This protein binds this small molecule.
Small molecule (SMILES): CC(C)c1nc(CN(C)C(=O)N[C@H](C(=O)N[C@@H](Cc2ccccc2)C[C@H](O)[C@H](Cc2ccccc2)NC(=O)OCc2cncs2)C(C)C)cs1

Binding-site contacts:
Ligand atom C34 contacts residue PHE221 of chain 1.A at 3.5 Å (hydrophobic).
Ligand atom N5 contacts residue HEM1 of chain 1.B at 2.0 Å.
Ligand atom C33 contacts residue PHE284 of chain 1.A at 3.2 Å (hydrophobic).
Ligand atom O41 contacts residue SER99 of chain 1.A at 2.7 Å (h-bond).
Ligand atom C31 contacts residue ARG192 of chain 1.A at 3.2 Å.
Ligand atom C4 contacts residue HEM1 of chain 1.B at 2.8 Å.
Ligand atom C49 contacts residue ALA350 of chain 1.A at 3.5 Å (hydrophobic).
Ligand atom C26 contacts residue ARG192 of chain 1.A at 3.6 Å.
Ligand atom O7 contacts residue ARG192 of chain 1.A at 3.2 Å (salt-bridge).
Ligand atom C35 contacts residue ILE281 of chain 1.A at 3.4 Å (hydrophobic).
Ligand atom C31 contacts residue PHE193 of chain 1.A at 3.5 Å (hydrophobic).
Ligand atom C13 contacts residue SER99 of chain 1.A at 3.6 Å.
Ligand atom S3 contacts residue ARG192 of chain 1.A at 3.0 Å (salt-bridge).
Ligand atom C12 contacts residue ARG192 of chain 1.A at 3.4 Å.
Ligand atom O24 contacts residue ARG192 of chain 1.A at 3.5 Å (salt-bridge).
Ligand atom C52 contacts residue ARG192 of chain 1.A at 2.9 Å.
Ligand atom C35 contacts residue PHE221 of chain 1.A at 3.6 Å (hydrophobic).
Ligand atom C90 contacts residue ILE203 of chain 1.A at 3.4 Å (hydrophobic).
Ligand atom C45 contacts residue ARG192 of chain 1.A at 3.5 Å.
Ligand atom O41 contacts residue ILE100 of chain 1.A at 3.1 Å.
Ligand atom C50 contacts residue ALA350 of chain 1.A at 3.4 Å (hydrophobic).
Ligand atom C77 contacts residue PHE88 of chain 1.A at 3.4 Å (hydrophobic).
Ligand atom C82 contacts residue PHE88 of chain 1.A at 3.6 Å (hydrophobic).
Ligand atom N11 contacts residue SER99 of chain 1.A at 2.9 Å (h-bond).
Ligand atom C90 contacts residue THR204 of chain 1.A at 3.3 Å.
Ligand atom C95 contacts residue PHE195 of chain 1.A at 3.2 Å (hydrophobic).
Ligand atom C1 contacts residue ALA285 of chain 1.A at 3.6 Å (hydrophobic).
Ligand atom C32 contacts residue PHE284 of chain 1.A at 3.5 Å (hydrophobic).
Ligand atom N83 contacts residue PHE88 of chain 1.A at 3.1 Å.
Ligand atom C10 contacts residue ARG192 of chain 1.A at 3.3 Å.
Ligand atom O24 contacts residue SER99 of chain 1.A at 3.5 Å.
Ligand atom C51 contacts residue ILE349 of chain 1.A at 3.3 Å (hydrophobic).
Ligand atom S81 contacts residue PHE195 of chain 1.A at 3.5 Å.
Ligand atom C6 contacts residue PHE284 of chain 1.A at 3.4 Å (hydrophobic).
Ligand atom C51 contacts residue ARG192 of chain 1.A at 3.2 Å.
Ligand atom C86 contacts residue PRO87 of chain 1.A at 3.2 Å (hydrophobic).
Ligand atom O61 contacts residue ARG192 of chain 1.A at 2.4 Å (salt-bridge).
Ligand atom C50 contacts residue ILE349 of chain 1.A at 3.4 Å (hydrophobic).
Ligand atom C75 contacts residue PHE88 of chain 1.A at 3.2 Å (hydrophobic).
Ligand atom C1 contacts residue HEM1 of chain 1.B at 2.8 Å.

Sequence of chain 1.A:
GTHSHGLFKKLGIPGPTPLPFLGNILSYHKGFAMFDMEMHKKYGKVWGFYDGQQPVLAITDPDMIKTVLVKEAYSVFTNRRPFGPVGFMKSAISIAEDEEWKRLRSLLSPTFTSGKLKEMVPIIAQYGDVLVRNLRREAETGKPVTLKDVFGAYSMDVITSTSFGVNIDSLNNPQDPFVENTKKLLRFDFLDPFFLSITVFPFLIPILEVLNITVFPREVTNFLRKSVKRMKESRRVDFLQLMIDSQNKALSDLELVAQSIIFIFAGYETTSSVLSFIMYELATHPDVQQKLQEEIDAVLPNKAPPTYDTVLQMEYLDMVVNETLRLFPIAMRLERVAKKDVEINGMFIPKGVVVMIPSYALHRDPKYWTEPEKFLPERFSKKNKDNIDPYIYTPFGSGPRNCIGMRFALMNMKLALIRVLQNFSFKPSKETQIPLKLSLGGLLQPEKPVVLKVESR